Binding-site contacts:
Ligand atom CB contacts residue LYS33 of chain 1.C at 3.8 Å.
Ligand atom CD1 contacts residue LYS33 of chain 1.C at 4.1 Å.
Ligand atom C contacts residue PHE32 of chain 1.C at 3.9 Å (hydrophobic).
Ligand atom CE contacts residue VAL43 of chain 1.C at 4.2 Å (hydrophobic).
Ligand atom CE contacts residue ASN42 of chain 1.C at 3.9 Å.
Ligand atom O contacts residue PHE32 of chain 1.C at 3.7 Å.
Ligand atom CG2 contacts residue LYS31 of chain 1.C at 4.1 Å.
Ligand atom C contacts residue PHE32 of chain 1.C at 4.0 Å (hydrophobic).
Ligand atom CB contacts residue LYS33 of chain 1.C at 4.2 Å.
Ligand atom CB contacts residue PHE32 of chain 1.C at 3.9 Å (hydrophobic).
Ligand atom O contacts residue LYS31 of chain 1.C at 4.2 Å.
Ligand atom CG contacts residue LYS31 of chain 1.C at 3.7 Å.
Ligand atom N contacts residue LYS33 of chain 1.C at 3.2 Å (salt-bridge).
Ligand atom OE2 contacts residue ARG49 of chain 1.C at 3.8 Å.
Ligand atom C contacts residue LYS33 of chain 1.C at 4.0 Å.
Ligand atom CA contacts residue LYS33 of chain 1.C at 4.2 Å.
Ligand atom CD contacts residue LYS31 of chain 1.C at 4.1 Å.
Ligand atom CG2 contacts residue LYS33 of chain 1.C at 4.1 Å.
Ligand atom CE contacts residue VAL34 of chain 1.C at 4.2 Å (hydrophobic).
Ligand atom CG1 contacts residue LYS33 of chain 1.C at 4.1 Å.
Ligand atom N contacts residue PHE32 of chain 1.C at 4.2 Å.
Ligand atom CB contacts residue PHE32 of chain 1.C at 3.9 Å (hydrophobic).
Ligand atom O contacts residue LYS33 of chain 1.C at 3.2 Å (salt-bridge).
Ligand atom CG2 contacts residue PHE32 of chain 1.C at 3.9 Å (hydrophobic).
Ligand atom CA contacts residue PHE32 of chain 1.C at 4.5 Å (hydrophobic).
Ligand atom SD contacts residue ASN42 of chain 1.C at 4.1 Å.
Ligand atom O contacts residue PHE32 of chain 1.C at 3.2 Å.
Ligand atom CB contacts residue LYS33 of chain 1.C at 4.2 Å.
Ligand atom C contacts residue LYS33 of chain 1.C at 4.3 Å.
Ligand atom SD contacts residue PHE46 of chain 1.C at 3.5 Å.
Ligand atom CA contacts residue LYS33 of chain 1.C at 3.7 Å.
Ligand atom N contacts residue PHE32 of chain 1.C at 4.5 Å.
Ligand atom O contacts residue LYS33 of chain 1.C at 4.3 Å.
Ligand atom CG contacts residue PHE46 of chain 1.C at 3.6 Å (hydrophobic).
Ligand atom O contacts residue LYS33 of chain 1.C at 4.3 Å.
Ligand atom CG contacts residue PHE32 of chain 1.C at 3.9 Å (hydrophobic).
Ligand atom SD contacts residue VAL43 of chain 1.C at 4.0 Å.
Ligand atom CD1 contacts residue VAL15 of chain 1.C at 4.2 Å (hydrophobic).

Sequence of chain 1.C:
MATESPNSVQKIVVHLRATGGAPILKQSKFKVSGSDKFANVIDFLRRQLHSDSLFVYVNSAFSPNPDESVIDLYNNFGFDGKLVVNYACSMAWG

The protein below binds the small molecule below.
Small molecule (SMILES): CC[C@H](C)[C@H](NC(=O)[C@@H](N)CC(=O)O)C(=O)N1CCC[C@H]1C(=O)N[C@@H](CC(=O)O)C(=O)N[C@@H](CCSC)C(=O)N[C@H](C=O)CCC(=O)O